The small molecule below binds the protein below.
Small molecule (SMILES): c1ccn2->[Os+2]3(n4ccnc4)(<-n4ccccc4-c2c1)<-n1ccccc1-c1ccccn->31

Sequence of chain 1.A:
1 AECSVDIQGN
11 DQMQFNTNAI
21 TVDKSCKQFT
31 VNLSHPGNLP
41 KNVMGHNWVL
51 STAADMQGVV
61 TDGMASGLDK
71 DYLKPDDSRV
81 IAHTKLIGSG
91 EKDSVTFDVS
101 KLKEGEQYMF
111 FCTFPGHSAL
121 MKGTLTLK

Binding-site contacts:
Ligand atom C11 contacts residue LOS1 of chain 1.E at 0.5 Å.
Ligand atom C30 contacts residue LOS1 of chain 1.E at 0.7 Å.
Ligand atom C31 contacts residue LOS1 of chain 1.E at 0.9 Å.
Ligand atom C28 contacts residue LOS1 of chain 1.E at 0.9 Å.
Ligand atom N13 contacts residue HIS83 of chain 1.A at 2.9 Å (h-bond).
Ligand atom C8 contacts residue LOS1 of chain 1.E at 1.1 Å.
Ligand atom C35 contacts residue LOS1 of chain 1.E at 0.8 Å.
Ligand atom OS contacts residue LOS1 of chain 1.E at 1.0 Å.
Ligand atom C4 contacts residue LOS1 of chain 1.E at 0.4 Å.
Ligand atom N2 contacts residue LOS1 of chain 1.E at 0.8 Å.
Ligand atom C5 contacts residue LYS74 of chain 1.A at 3.1 Å.
Ligand atom N13 contacts residue LOS1 of chain 1.E at 0.7 Å (h-bond).
Ligand atom C9 contacts residue LOS1 of chain 1.E at 1.3 Å.
Ligand atom CG contacts residue LOS1 of chain 1.E at 0.3 Å.
Ligand atom ND1 contacts residue LOS1 of chain 1.E at 0.4 Å (h-bond).
Ligand atom NE2 contacts residue LOS1 of chain 1.E at 0.5 Å.
Ligand atom CE1 contacts residue LOS1 of chain 1.E at 0.8 Å.
Ligand atom C5 contacts residue ASP77 of chain 1.A at 2.8 Å.
Ligand atom C6 contacts residue LOS1 of chain 1.E at 1.1 Å.
Ligand atom CD2 contacts residue LOS1 of chain 1.E at 0.3 Å.
Ligand atom C29 contacts residue LOS1 of chain 1.E at 0.8 Å.
Ligand atom C36 contacts residue LOS1 of chain 1.E at 0.9 Å.
Ligand atom C3 contacts residue LOS1 of chain 1.E at 0.8 Å.
Ligand atom C36 contacts residue HIS83 of chain 1.A at 3.1 Å.
Ligand atom C4 contacts residue LYS74 of chain 1.A at 3.0 Å.
Ligand atom C5 contacts residue LOS1 of chain 1.E at 1.2 Å.
Ligand atom OS contacts residue HIS83 of chain 1.A at 2.1 Å.
Ligand atom C7 contacts residue LOS1 of chain 1.E at 0.6 Å.
Ligand atom C33 contacts residue LOS1 of chain 1.E at 0.7 Å.
Ligand atom N26 contacts residue LOS1 of chain 1.E at 0.6 Å.
Ligand atom N37 contacts residue HIS83 of chain 1.A at 3.0 Å (h-bond).
Ligand atom C10 contacts residue LOS1 of chain 1.E at 0.5 Å.
Ligand atom C27 contacts residue LOS1 of chain 1.E at 0.9 Å.
Ligand atom C6 contacts residue ASP77 of chain 1.A at 3.0 Å.
Ligand atom N37 contacts residue LOS1 of chain 1.E at 1.0 Å (h-bond).
Ligand atom C12 contacts residue LOS1 of chain 1.E at 0.7 Å.
Ligand atom N2 contacts residue HIS83 of chain 1.A at 2.9 Å (h-bond).
Ligand atom C32 contacts residue LOS1 of chain 1.E at 0.8 Å.
Ligand atom C34 contacts residue LOS1 of chain 1.E at 0.8 Å.
Ligand atom ND1 contacts residue HIS83 of chain 1.A at 2.9 Å (h-bond).